Sequence of chain 1.C:
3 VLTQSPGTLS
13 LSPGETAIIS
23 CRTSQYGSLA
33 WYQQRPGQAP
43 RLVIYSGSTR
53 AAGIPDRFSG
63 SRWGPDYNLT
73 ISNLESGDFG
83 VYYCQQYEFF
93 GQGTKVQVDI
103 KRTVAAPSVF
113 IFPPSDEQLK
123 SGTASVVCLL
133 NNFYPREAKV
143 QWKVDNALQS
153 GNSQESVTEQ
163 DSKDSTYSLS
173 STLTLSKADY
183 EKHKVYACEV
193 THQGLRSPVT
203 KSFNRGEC

This small molecule binds to this protein.
Small molecule (SMILES): CC(=O)N[C@@H]1[C@@H](O)[C@H](O)[C@@H](CO)O[C@H]1O

Binding-site contacts:
Ligand atom C6 contacts residue SER30 of chain 1.C at 4.2 Å.
Ligand atom O5 contacts residue ASN160 of chain 1.A at 2.4 Å (h-bond).
Ligand atom C7 contacts residue ASN160 of chain 1.A at 3.9 Å.
Ligand atom C1 contacts residue TYR28 of chain 1.C at 4.1 Å (hydrophobic).
Ligand atom C5 contacts residue ASN160 of chain 1.A at 3.6 Å.
Ligand atom C4 contacts residue TYR28 of chain 1.C at 3.7 Å (hydrophobic).
Ligand atom C7 contacts residue GLU159 of chain 1.A at 3.3 Å.
Ligand atom N2 contacts residue ASN160 of chain 1.A at 2.9 Å (h-bond).
Ligand atom C4 contacts residue ASN160 of chain 1.A at 4.2 Å.
Ligand atom O7 contacts residue ASN160 of chain 1.A at 4.1 Å.
Ligand atom O4 contacts residue TYR28 of chain 1.C at 3.4 Å (h-bond).
Ligand atom C2 contacts residue GLU159 of chain 1.A at 4.0 Å.
Ligand atom C3 contacts residue TYR28 of chain 1.C at 3.6 Å (hydrophobic).
Ligand atom O6 contacts residue TYR89 of chain 1.C at 3.6 Å (h-bond).
Ligand atom O6 contacts residue SER30 of chain 1.C at 3.4 Å (h-bond).
Ligand atom O6 contacts residue TYR28 of chain 1.C at 4.2 Å.
Ligand atom O7 contacts residue GLU159 of chain 1.A at 3.5 Å (salt-bridge).
Ligand atom C8 contacts residue THR120 of chain 1.A at 4.4 Å.
Ligand atom O5 contacts residue TYR28 of chain 1.C at 4.1 Å.
Ligand atom C6 contacts residue TYR28 of chain 1.C at 4.4 Å (hydrophobic).
Ligand atom C5 contacts residue TYR28 of chain 1.C at 3.5 Å (hydrophobic).
Ligand atom C8 contacts residue GLU159 of chain 1.A at 4.0 Å.
Ligand atom O5 contacts residue TYR89 of chain 1.C at 4.3 Å.
Ligand atom O6 contacts residue GLY29 of chain 1.C at 3.8 Å.
Ligand atom C1 contacts residue GLU159 of chain 1.A at 4.1 Å.
Ligand atom C2 contacts residue ASN160 of chain 1.A at 2.4 Å.
Ligand atom C1 contacts residue ASN160 of chain 1.A at 1.4 Å.
Ligand atom N2 contacts residue GLU159 of chain 1.A at 3.2 Å (salt-bridge).
Ligand atom C3 contacts residue ASN160 of chain 1.A at 3.8 Å.

Sequence of chain 1.A:
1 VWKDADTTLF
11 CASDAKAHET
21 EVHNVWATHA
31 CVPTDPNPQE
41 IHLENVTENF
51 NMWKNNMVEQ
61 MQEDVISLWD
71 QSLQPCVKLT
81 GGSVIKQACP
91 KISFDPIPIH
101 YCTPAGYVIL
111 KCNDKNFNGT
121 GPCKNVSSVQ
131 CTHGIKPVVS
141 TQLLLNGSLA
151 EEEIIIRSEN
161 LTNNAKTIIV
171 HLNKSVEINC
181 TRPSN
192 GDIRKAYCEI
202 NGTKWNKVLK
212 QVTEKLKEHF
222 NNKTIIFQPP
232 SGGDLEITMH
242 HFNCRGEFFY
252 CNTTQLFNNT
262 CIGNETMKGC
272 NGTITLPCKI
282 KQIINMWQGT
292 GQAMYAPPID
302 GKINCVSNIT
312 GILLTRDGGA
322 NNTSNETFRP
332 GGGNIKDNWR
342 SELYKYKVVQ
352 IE